The protein below binds the small molecule below.
Small molecule (SMILES): CC(=O)N[C@@H]1[C@@H](O)[C@H](O)[C@@H](CO)O[C@H]1O

Binding-site contacts:
Ligand atom C8 contacts residue SER66 of chain 2.A at 3.6 Å.
Ligand atom C7 contacts residue ASN118 of chain 2.A at 3.8 Å.
Ligand atom C1 contacts residue SER66 of chain 2.A at 4.5 Å.
Ligand atom O5 contacts residue PHE119 of chain 2.A at 3.9 Å.
Ligand atom C6 contacts residue PHE119 of chain 2.A at 4.0 Å (hydrophobic).
Ligand atom O6 contacts residue THR120 of chain 2.A at 3.6 Å (h-bond).
Ligand atom C1 contacts residue THR89 of chain 2.A at 4.2 Å.
Ligand atom O6 contacts residue ASN118 of chain 2.A at 4.2 Å.
Ligand atom C1 contacts residue ASN118 of chain 2.A at 1.4 Å.
Ligand atom N2 contacts residue TYR90 of chain 2.A at 4.4 Å.
Ligand atom C8 contacts residue ASP67 of chain 2.A at 3.7 Å.
Ligand atom O5 contacts residue ASN118 of chain 2.A at 2.4 Å (h-bond).
Ligand atom O6 contacts residue PHE119 of chain 2.A at 2.8 Å (h-bond).
Ligand atom C3 contacts residue ASN118 of chain 2.A at 3.8 Å.
Ligand atom C2 contacts residue ASN118 of chain 2.A at 2.5 Å.
Ligand atom O5 contacts residue THR120 of chain 2.A at 3.4 Å (h-bond).
Ligand atom O6 contacts residue THR89 of chain 2.A at 3.9 Å.
Ligand atom C5 contacts residue THR120 of chain 2.A at 4.2 Å.
Ligand atom N2 contacts residue ASN118 of chain 2.A at 2.9 Å (h-bond).
Ligand atom C4 contacts residue ASN118 of chain 2.A at 4.2 Å.
Ligand atom C5 contacts residue ASN118 of chain 2.A at 3.6 Å.
Ligand atom C6 contacts residue THR120 of chain 2.A at 3.8 Å.
Ligand atom O5 contacts residue THR89 of chain 2.A at 4.5 Å.
Ligand atom C8 contacts residue ASN118 of chain 2.A at 3.7 Å.

Sequence of chain 2.A:
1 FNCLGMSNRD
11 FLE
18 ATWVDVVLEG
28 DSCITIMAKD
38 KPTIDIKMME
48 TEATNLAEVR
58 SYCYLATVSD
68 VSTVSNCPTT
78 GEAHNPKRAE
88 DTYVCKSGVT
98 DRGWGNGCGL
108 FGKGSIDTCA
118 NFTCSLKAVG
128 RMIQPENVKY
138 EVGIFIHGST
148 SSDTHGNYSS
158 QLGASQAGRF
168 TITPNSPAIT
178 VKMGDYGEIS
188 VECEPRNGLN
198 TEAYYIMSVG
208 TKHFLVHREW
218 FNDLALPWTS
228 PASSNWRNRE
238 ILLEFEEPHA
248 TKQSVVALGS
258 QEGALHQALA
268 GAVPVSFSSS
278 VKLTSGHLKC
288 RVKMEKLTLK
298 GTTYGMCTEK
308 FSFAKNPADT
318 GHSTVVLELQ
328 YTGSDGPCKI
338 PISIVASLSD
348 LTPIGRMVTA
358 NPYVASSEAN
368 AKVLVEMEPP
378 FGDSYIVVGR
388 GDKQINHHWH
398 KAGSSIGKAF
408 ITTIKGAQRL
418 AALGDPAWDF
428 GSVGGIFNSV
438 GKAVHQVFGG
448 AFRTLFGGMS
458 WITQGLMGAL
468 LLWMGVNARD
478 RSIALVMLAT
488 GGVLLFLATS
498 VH